The small molecule below binds the protein below.
Small molecule (SMILES): N[C@@H](CC(=O)O)C(=O)O

Sequence of chain 2.C:
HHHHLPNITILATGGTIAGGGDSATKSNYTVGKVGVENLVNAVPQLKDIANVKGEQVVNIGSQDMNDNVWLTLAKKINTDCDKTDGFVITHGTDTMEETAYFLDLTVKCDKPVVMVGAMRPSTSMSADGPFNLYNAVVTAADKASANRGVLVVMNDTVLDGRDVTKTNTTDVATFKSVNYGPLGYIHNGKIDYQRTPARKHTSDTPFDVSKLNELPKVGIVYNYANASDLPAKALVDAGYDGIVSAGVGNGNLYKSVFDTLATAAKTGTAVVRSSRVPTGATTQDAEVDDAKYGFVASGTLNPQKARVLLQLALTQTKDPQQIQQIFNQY

Sequence of chain 2.D:
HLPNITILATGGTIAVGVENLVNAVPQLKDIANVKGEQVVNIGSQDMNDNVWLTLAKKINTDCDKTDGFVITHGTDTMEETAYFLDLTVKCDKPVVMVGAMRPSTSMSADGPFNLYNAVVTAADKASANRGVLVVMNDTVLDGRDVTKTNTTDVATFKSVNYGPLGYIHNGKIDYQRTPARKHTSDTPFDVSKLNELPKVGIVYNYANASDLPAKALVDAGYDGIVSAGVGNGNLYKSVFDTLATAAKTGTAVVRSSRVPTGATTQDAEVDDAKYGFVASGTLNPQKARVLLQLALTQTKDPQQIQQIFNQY

Binding-site contacts:
Ligand atom CA contacts residue GLU291 of chain 2.C at 3.4 Å.
Ligand atom OD2 contacts residue GLY19 of chain 2.D at 3.9 Å.
Ligand atom OXT contacts residue SER66 of chain 2.D at 2.8 Å (h-bond).
Ligand atom O contacts residue ASP98 of chain 2.D at 2.9 Å (salt-bridge).
Ligand atom CB contacts residue THR97 of chain 2.D at 3.5 Å.
Ligand atom OD1 contacts residue MET123 of chain 2.D at 4.1 Å.
Ligand atom OXT contacts residue GLY96 of chain 2.D at 3.2 Å.
Ligand atom OXT contacts residue GLY65 of chain 2.D at 3.5 Å.
Ligand atom CA contacts residue ASP98 of chain 2.D at 3.9 Å.
Ligand atom OXT contacts residue GLY19 of chain 2.D at 3.4 Å.
Ligand atom OD1 contacts residue THR20 of chain 2.D at 3.2 Å (h-bond).
Ligand atom CA contacts residue THR20 of chain 2.D at 3.5 Å.
Ligand atom O contacts residue GLN67 of chain 2.D at 4.0 Å.
Ligand atom O contacts residue SER66 of chain 2.D at 2.6 Å (h-bond).
Ligand atom CG contacts residue THR20 of chain 2.D at 2.9 Å.
Ligand atom O contacts residue GLY96 of chain 2.D at 3.3 Å.
Ligand atom N contacts residue GLU291 of chain 2.C at 2.6 Å (salt-bridge).
Ligand atom O contacts residue THR97 of chain 2.D at 3.2 Å (h-bond).
Ligand atom CG contacts residue THR97 of chain 2.D at 3.0 Å.
Ligand atom CB contacts residue GLU291 of chain 2.C at 3.6 Å.
Ligand atom OD1 contacts residue THR97 of chain 2.D at 2.8 Å (h-bond).
Ligand atom N contacts residue ASP98 of chain 2.D at 3.1 Å (salt-bridge).
Ligand atom OD2 contacts residue ALA122 of chain 2.D at 3.8 Å.
Ligand atom OD2 contacts residue GLY96 of chain 2.D at 3.3 Å.
Ligand atom C contacts residue GLN67 of chain 2.D at 3.7 Å.
Ligand atom C contacts residue THR97 of chain 2.D at 3.8 Å.
Ligand atom OXT contacts residue THR20 of chain 2.D at 4.0 Å.
Ligand atom N contacts residue ASN256 of chain 2.C at 3.6 Å.
Ligand atom CB contacts residue ASP98 of chain 2.D at 3.5 Å.
Ligand atom C contacts residue GLY96 of chain 2.D at 3.4 Å.
Ligand atom C contacts residue ASP98 of chain 2.D at 4.0 Å.
Ligand atom C contacts residue SER66 of chain 2.D at 3.5 Å.
Ligand atom OD2 contacts residue THR97 of chain 2.D at 2.9 Å (h-bond).
Ligand atom OD1 contacts residue ALA122 of chain 2.D at 3.0 Å (h-bond).
Ligand atom OD2 contacts residue THR20 of chain 2.D at 2.9 Å (h-bond).
Ligand atom CA contacts residue GLN67 of chain 2.D at 4.0 Å.
Ligand atom OXT contacts residue GLN67 of chain 2.D at 3.7 Å.
Ligand atom N contacts residue GLN67 of chain 2.D at 3.1 Å (h-bond).
Ligand atom CG contacts residue ALA122 of chain 2.D at 3.8 Å (hydrophobic).
Ligand atom CB contacts residue THR20 of chain 2.D at 3.3 Å.